A protein and the small-molecule ligand that binds it are described below.
Small molecule (SMILES): NS(=O)(=O)c1nnc(NS(=O)(=O)c2ccccc2)s1

Binding-site contacts:
Ligand atom O4 contacts residue THR178 of chain 1.E at 2.6 Å (h-bond).
Ligand atom N3 contacts residue ALA179 of chain 1.E at 3.5 Å.
Ligand atom C7 contacts residue LEU177 of chain 1.E at 4.0 Å (hydrophobic).
Ligand atom O1 contacts residue ASN95 of chain 1.E at 3.3 Å (h-bond).
Ligand atom S3 contacts residue HIS97 of chain 1.E at 3.7 Å.
Ligand atom N3 contacts residue LEU177 of chain 1.E at 3.8 Å.
Ligand atom O3 contacts residue ZN1 of chain 1.U at 2.5 Å.
Ligand atom N4 contacts residue HIS116 of chain 1.E at 3.6 Å (h-bond).
Ligand atom N4 contacts residue ZN1 of chain 1.U at 2.2 Å.
Ligand atom O4 contacts residue TRP188 of chain 1.E at 3.8 Å.
Ligand atom C8 contacts residue HIS97 of chain 1.E at 4.1 Å.
Ligand atom C8 contacts residue ZN1 of chain 1.U at 3.9 Å.
Ligand atom N4 contacts residue GLU103 of chain 1.E at 3.7 Å.
Ligand atom S1 contacts residue LYS75 of chain 1.E at 4.0 Å.
Ligand atom O3 contacts residue VAL128 of chain 1.E at 4.1 Å.
Ligand atom S3 contacts residue THR178 of chain 1.E at 3.3 Å (h-bond).
Ligand atom C6 contacts residue VAL118 of chain 1.E at 4.1 Å (hydrophobic).
Ligand atom N4 contacts residue HIS97 of chain 1.E at 3.6 Å (h-bond).
Ligand atom O1 contacts residue VAL118 of chain 1.E at 4.1 Å.
Ligand atom O4 contacts residue ZN1 of chain 1.U at 4.0 Å.
Ligand atom C2 contacts residue LEU126 of chain 1.E at 3.9 Å (hydrophobic).
Ligand atom C1 contacts residue VAL118 of chain 1.E at 4.0 Å (hydrophobic).
Ligand atom N4 contacts residue ALA179 of chain 1.E at 4.1 Å.
Ligand atom S2 contacts residue HIS97 of chain 1.E at 3.6 Å.
Ligand atom O4 contacts residue LEU177 of chain 1.E at 3.3 Å.
Ligand atom O3 contacts residue HIS97 of chain 1.E at 3.0 Å (h-bond).
Ligand atom S3 contacts residue ZN1 of chain 1.U at 2.8 Å.
Ligand atom C5 contacts residue ASN95 of chain 1.E at 4.0 Å.
Ligand atom N4 contacts residue HIS99 of chain 1.E at 3.1 Å.
Ligand atom C4 contacts residue ASP94 of chain 1.E at 3.5 Å.
Ligand atom O1 contacts residue LYS75 of chain 1.E at 4.1 Å.
Ligand atom O3 contacts residue HIS116 of chain 1.E at 2.8 Å (h-bond).
Ligand atom C8 contacts residue LEU177 of chain 1.E at 3.9 Å (hydrophobic).
Ligand atom S3 contacts residue HIS116 of chain 1.E at 3.8 Å.
Ligand atom N2 contacts residue LEU177 of chain 1.E at 3.6 Å.
Ligand atom O2 contacts residue LYS75 of chain 1.E at 2.9 Å (salt-bridge).
Ligand atom C5 contacts residue ASP94 of chain 1.E at 3.6 Å.
Ligand atom N4 contacts residue THR178 of chain 1.E at 2.3 Å (h-bond).
Ligand atom O3 contacts residue HIS99 of chain 1.E at 4.1 Å.
Ligand atom N2 contacts residue ALA179 of chain 1.E at 4.0 Å.

Sequence of chain 1.E:
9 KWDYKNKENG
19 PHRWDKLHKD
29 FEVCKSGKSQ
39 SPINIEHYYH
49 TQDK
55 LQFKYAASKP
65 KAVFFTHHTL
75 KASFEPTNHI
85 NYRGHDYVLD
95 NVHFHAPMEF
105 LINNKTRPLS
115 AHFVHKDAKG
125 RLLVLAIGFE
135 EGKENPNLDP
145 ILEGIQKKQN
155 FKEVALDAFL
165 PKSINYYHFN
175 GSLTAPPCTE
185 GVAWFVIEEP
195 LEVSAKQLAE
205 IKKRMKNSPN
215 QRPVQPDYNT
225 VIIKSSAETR